The protein below binds the small molecule below.
Small molecule (SMILES): CC(=O)N[C@H]1[C@H](O[C@H]2[C@H](O)[C@@H](NC(C)=O)CO[C@@H]2CO[C@@H]2O[C@@H](C)[C@@H](O)[C@@H](O)[C@@H]2O)O[C@H](CO)[C@@H](O[C@@H]2O[C@H](CO)[C@@H](O)[C@H](O[C@H]3O[C@H](CO)[C@@H](O)[C@H](O)[C@@H]3O)[C@@H]2O)[C@@H]1O

Binding-site contacts:
Ligand atom C2 contacts residue ASN93 of chain 6.E at 1.8 Å.
Ligand atom O3 contacts residue ASN93 of chain 6.E at 4.0 Å.
Ligand atom N2 contacts residue ASN93 of chain 6.E at 2.5 Å (h-bond).
Ligand atom C3 contacts residue ASN93 of chain 6.E at 3.1 Å.
Ligand atom C8 contacts residue GLY92 of chain 6.E at 3.6 Å.
Ligand atom O7 contacts residue ASN93 of chain 6.E at 3.9 Å.
Ligand atom O5 contacts residue ASN93 of chain 6.E at 2.3 Å (h-bond).
Ligand atom N2 contacts residue GLY92 of chain 6.E at 4.2 Å.
Ligand atom C7 contacts residue GLY92 of chain 6.E at 4.2 Å.
Ligand atom C1 contacts residue ASN93 of chain 6.E at 1.4 Å.
Ligand atom C7 contacts residue ASN93 of chain 6.E at 3.5 Å.
Ligand atom C2 contacts residue TRP111 of chain 6.E at 4.1 Å (hydrophobic).
Ligand atom O7 contacts residue TRP111 of chain 6.E at 3.6 Å.
Ligand atom C8 contacts residue TRP111 of chain 6.E at 3.3 Å (hydrophobic).
Ligand atom O3 contacts residue TRP111 of chain 6.E at 4.3 Å.
Ligand atom C4 contacts residue ASN93 of chain 6.E at 3.6 Å.
Ligand atom C7 contacts residue TRP111 of chain 6.E at 3.8 Å (hydrophobic).
Ligand atom C3 contacts residue TRP111 of chain 6.E at 3.7 Å (hydrophobic).
Ligand atom C5 contacts residue ASN93 of chain 6.E at 3.5 Å.
Ligand atom C5 contacts residue TRP111 of chain 6.E at 3.7 Å (hydrophobic).
Ligand atom C1 contacts residue TRP111 of chain 6.E at 3.9 Å (hydrophobic).
Ligand atom N2 contacts residue TRP111 of chain 6.E at 3.5 Å.
Ligand atom C4 contacts residue TRP111 of chain 6.E at 4.0 Å (hydrophobic).
Ligand atom O5 contacts residue TRP111 of chain 6.E at 4.3 Å.
Ligand atom O4 contacts residue TRP111 of chain 6.E at 3.4 Å.
Ligand atom C6 contacts residue HIS42 of chain 6.E at 4.3 Å.
Ligand atom C5 contacts residue ASN93 of chain 6.E at 4.0 Å.
Ligand atom O5 contacts residue ASN93 of chain 6.E at 4.1 Å.
Ligand atom C8 contacts residue GLU91 of chain 6.E at 3.8 Å.
Ligand atom C6 contacts residue ASN93 of chain 6.E at 3.1 Å.

Sequence of chain 6.E:
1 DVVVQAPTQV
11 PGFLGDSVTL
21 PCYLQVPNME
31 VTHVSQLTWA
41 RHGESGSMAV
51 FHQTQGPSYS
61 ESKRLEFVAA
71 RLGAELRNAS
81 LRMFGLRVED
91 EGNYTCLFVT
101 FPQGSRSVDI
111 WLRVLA